Sequence of chain 1.H:
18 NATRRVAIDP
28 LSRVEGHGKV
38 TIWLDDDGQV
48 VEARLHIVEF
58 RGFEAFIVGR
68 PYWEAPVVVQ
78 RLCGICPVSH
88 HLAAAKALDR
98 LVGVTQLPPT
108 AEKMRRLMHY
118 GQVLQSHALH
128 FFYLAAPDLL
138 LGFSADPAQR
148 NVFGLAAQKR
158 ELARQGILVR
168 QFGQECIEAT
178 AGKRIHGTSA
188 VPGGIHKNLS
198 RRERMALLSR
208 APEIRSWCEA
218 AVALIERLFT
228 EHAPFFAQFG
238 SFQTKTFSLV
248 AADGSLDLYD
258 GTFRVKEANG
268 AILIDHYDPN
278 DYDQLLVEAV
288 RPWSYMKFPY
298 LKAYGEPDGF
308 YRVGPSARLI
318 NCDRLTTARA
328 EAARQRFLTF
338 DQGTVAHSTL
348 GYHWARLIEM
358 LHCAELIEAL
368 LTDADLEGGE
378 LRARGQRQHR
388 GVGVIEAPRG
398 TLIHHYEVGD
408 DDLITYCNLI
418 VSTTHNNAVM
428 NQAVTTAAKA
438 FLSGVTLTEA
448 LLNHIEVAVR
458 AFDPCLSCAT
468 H

A small-molecule ligand and the protein it binds are described below.
Small molecule (SMILES): N#C[Fe](=C=O)C#N

Binding-site contacts:
Ligand atom C2 contacts residue ALA394 of chain 1.H at 4.1 Å (hydrophobic).
Ligand atom C2 contacts residue NI1 of chain 1.W at 3.2 Å.
Ligand atom FE contacts residue NI1 of chain 1.W at 2.4 Å.
Ligand atom O3 contacts residue LEU399 of chain 1.H at 3.4 Å.
Ligand atom C1 contacts residue VAL418 of chain 1.H at 3.7 Å (hydrophobic).
Ligand atom N2 contacts residue SER419 of chain 1.H at 4.0 Å.
Ligand atom N1 contacts residue ARG396 of chain 1.H at 4.0 Å.
Ligand atom FE contacts residue HIS87 of chain 1.H at 3.7 Å.
Ligand atom O3 contacts residue ALA394 of chain 1.H at 3.6 Å.
Ligand atom C3 contacts residue VAL418 of chain 1.H at 3.8 Å (hydrophobic).
Ligand atom N2 contacts residue ALA394 of chain 1.H at 3.8 Å.
Ligand atom N1 contacts residue CYS462 of chain 1.H at 3.5 Å.
Ligand atom O3 contacts residue HIS87 of chain 1.H at 3.1 Å.
Ligand atom N1 contacts residue CYS465 of chain 1.H at 3.2 Å.
Ligand atom N1 contacts residue THR420 of chain 1.H at 3.2 Å (h-bond).
Ligand atom C1 contacts residue CYS462 of chain 1.H at 3.5 Å (hydrophobic).
Ligand atom C1 contacts residue SER419 of chain 1.H at 3.0 Å.
Ligand atom C2 contacts residue CYS83 of chain 1.H at 2.7 Å (hydrophobic).
Ligand atom C1 contacts residue NI1 of chain 1.W at 3.3 Å.
Ligand atom C3 contacts residue CYS465 of chain 1.H at 3.3 Å (hydrophobic).
Ligand atom C2 contacts residue ARG396 of chain 1.H at 3.6 Å.
Ligand atom N1 contacts residue VAL418 of chain 1.H at 3.5 Å.
Ligand atom C3 contacts residue CYS83 of chain 1.H at 3.3 Å (hydrophobic).
Ligand atom C2 contacts residue CYS465 of chain 1.H at 4.0 Å (hydrophobic).
Ligand atom C3 contacts residue ALA394 of chain 1.H at 3.8 Å (hydrophobic).
Ligand atom C1 contacts residue CYS465 of chain 1.H at 3.0 Å (hydrophobic).
Ligand atom C1 contacts residue ARG396 of chain 1.H at 3.9 Å.
Ligand atom N2 contacts residue CYS83 of chain 1.H at 3.4 Å (h-bond).
Ligand atom N1 contacts residue SER419 of chain 1.H at 2.6 Å (h-bond).
Ligand atom C3 contacts residue SER419 of chain 1.H at 3.9 Å.
Ligand atom C3 contacts residue HIS87 of chain 1.H at 3.1 Å.
Ligand atom FE contacts residue CYS83 of chain 1.H at 2.3 Å.
Ligand atom C2 contacts residue SER419 of chain 1.H at 3.8 Å.
Ligand atom FE contacts residue CYS465 of chain 1.H at 2.4 Å.
Ligand atom N2 contacts residue PRO395 of chain 1.H at 3.4 Å.
Ligand atom C1 contacts residue CYS83 of chain 1.H at 4.0 Å (hydrophobic).
Ligand atom N2 contacts residue NI1 of chain 1.W at 4.1 Å.
Ligand atom N2 contacts residue ARG396 of chain 1.H at 3.3 Å (salt-bridge).
Ligand atom O3 contacts residue VAL418 of chain 1.H at 3.8 Å.
Ligand atom C3 contacts residue NI1 of chain 1.W at 4.1 Å.